Sequence of chain 1.A:
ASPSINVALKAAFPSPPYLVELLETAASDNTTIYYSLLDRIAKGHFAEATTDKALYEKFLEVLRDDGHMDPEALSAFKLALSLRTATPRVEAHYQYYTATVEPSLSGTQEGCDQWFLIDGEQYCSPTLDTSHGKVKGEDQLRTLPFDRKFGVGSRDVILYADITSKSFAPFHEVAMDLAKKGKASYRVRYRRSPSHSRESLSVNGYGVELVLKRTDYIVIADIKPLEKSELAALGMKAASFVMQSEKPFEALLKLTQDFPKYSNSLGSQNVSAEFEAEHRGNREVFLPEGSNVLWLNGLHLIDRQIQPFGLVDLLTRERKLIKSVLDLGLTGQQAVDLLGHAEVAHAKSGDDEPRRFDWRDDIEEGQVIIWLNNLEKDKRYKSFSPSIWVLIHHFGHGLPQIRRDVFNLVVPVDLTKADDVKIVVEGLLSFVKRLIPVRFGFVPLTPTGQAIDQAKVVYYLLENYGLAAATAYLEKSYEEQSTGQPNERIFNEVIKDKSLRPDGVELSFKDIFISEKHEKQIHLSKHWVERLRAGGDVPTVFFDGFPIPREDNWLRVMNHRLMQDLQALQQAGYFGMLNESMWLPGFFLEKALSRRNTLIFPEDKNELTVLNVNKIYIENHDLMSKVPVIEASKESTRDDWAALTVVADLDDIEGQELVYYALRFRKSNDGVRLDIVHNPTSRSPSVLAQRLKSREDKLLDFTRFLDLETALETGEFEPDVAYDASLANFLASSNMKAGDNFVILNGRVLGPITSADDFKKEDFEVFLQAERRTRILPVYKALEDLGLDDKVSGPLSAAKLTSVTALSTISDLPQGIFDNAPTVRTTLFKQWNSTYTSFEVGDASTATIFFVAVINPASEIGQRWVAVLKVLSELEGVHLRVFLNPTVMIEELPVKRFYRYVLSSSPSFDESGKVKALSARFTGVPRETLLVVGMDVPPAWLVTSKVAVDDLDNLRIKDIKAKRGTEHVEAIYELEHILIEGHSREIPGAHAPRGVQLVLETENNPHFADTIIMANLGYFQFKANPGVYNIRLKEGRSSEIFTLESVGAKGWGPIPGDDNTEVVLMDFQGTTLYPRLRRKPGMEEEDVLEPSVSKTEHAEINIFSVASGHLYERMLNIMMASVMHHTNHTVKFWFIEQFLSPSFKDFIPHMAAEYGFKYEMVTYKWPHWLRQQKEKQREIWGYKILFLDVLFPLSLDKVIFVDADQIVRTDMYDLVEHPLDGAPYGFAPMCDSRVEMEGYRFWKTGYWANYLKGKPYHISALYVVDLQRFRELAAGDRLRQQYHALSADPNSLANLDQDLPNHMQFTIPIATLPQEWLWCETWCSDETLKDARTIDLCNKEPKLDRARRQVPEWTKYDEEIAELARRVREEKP

This small molecule binds to this protein.
Small molecule (SMILES): CC(=O)N[C@H]1[C@H](O[C@H]2[C@H](O)[C@@H](NC(C)=O)CO[C@@H]2CO)O[C@H](CO)[C@@H](O[C@@H]2O[C@H](CO)[C@@H](O)[C@H](O[C@H]3O[C@H](CO[C@H]4O[C@H](CO)[C@@H](O)[C@H](O)[C@@H]4O)[C@@H](O)[C@H](O)[C@@H]3O)[C@@H]2O)[C@@H]1O

Binding-site contacts:
Ligand atom N2 contacts residue ASN36 of chain 1.A at 2.9 Å (h-bond).
Ligand atom O7 contacts residue GLY73 of chain 1.A at 4.1 Å.
Ligand atom C2 contacts residue ASN36 of chain 1.A at 2.5 Å.
Ligand atom C6 contacts residue GLY73 of chain 1.A at 4.2 Å.
Ligand atom C5 contacts residue THR38 of chain 1.A at 3.8 Å.
Ligand atom C1 contacts residue THR38 of chain 1.A at 3.2 Å.
Ligand atom C1 contacts residue ASN36 of chain 1.A at 1.4 Å.
Ligand atom O5 contacts residue ILE39 of chain 1.A at 3.8 Å.
Ligand atom O5 contacts residue THR38 of chain 1.A at 3.7 Å.
Ligand atom O7 contacts residue ASP72 of chain 1.A at 3.8 Å.
Ligand atom O6 contacts residue HIS74 of chain 1.A at 3.7 Å.
Ligand atom O7 contacts residue ASN36 of chain 1.A at 3.7 Å.
Ligand atom C7 contacts residue ASP72 of chain 1.A at 4.0 Å.
Ligand atom C3 contacts residue THR38 of chain 1.A at 4.4 Å.
Ligand atom C3 contacts residue ASN36 of chain 1.A at 3.8 Å.
Ligand atom C8 contacts residue ASN36 of chain 1.A at 4.3 Å.
Ligand atom O5 contacts residue ASN36 of chain 1.A at 2.3 Å (h-bond).
Ligand atom C6 contacts residue HIS74 of chain 1.A at 4.0 Å.
Ligand atom C1 contacts residue ILE39 of chain 1.A at 4.3 Å (hydrophobic).
Ligand atom C8 contacts residue ASP72 of chain 1.A at 3.4 Å.
Ligand atom O6 contacts residue GLY73 of chain 1.A at 3.5 Å (h-bond).
Ligand atom C4 contacts residue ASN36 of chain 1.A at 4.2 Å.
Ligand atom C7 contacts residue ASN36 of chain 1.A at 3.4 Å.
Ligand atom C2 contacts residue THR38 of chain 1.A at 4.3 Å.
Ligand atom C5 contacts residue ASN36 of chain 1.A at 3.6 Å.
Ligand atom C8 contacts residue HIS74 of chain 1.A at 3.7 Å.